Sequence of chain 1.C:
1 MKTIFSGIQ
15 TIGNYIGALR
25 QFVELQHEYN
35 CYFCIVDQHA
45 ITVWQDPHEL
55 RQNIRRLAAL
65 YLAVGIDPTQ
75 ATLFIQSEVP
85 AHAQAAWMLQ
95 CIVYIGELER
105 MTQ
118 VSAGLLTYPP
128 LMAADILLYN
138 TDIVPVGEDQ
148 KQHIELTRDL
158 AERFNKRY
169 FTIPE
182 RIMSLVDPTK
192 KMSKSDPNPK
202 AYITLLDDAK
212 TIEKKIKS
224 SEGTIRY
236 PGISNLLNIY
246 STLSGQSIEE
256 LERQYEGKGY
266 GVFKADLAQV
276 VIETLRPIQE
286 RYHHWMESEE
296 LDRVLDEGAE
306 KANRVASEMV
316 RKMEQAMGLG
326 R

Binding-site contacts:
Ligand atom CZ3 contacts residue VAL143 of chain 1.C at 3.8 Å (hydrophobic).
Ligand atom CZ2 contacts residue ILE133 of chain 1.C at 3.7 Å (hydrophobic).
Ligand atom CE3 contacts residue VAL143 of chain 1.C at 4.1 Å (hydrophobic).
Ligand atom CD1 contacts residue VAL40 of chain 1.C at 3.6 Å (hydrophobic).
Ligand atom CE3 contacts residue MET129 of chain 1.C at 3.8 Å (hydrophobic).
Ligand atom CH2 contacts residue PHE5 of chain 1.C at 3.7 Å (hydrophobic).
Ligand atom CD1 contacts residue ASP132 of chain 1.C at 3.7 Å.
Ligand atom CH2 contacts residue MET129 of chain 1.C at 4.2 Å (hydrophobic).
Ligand atom N contacts residue GLN147 of chain 1.C at 3.7 Å.
Ligand atom C contacts residue GLN147 of chain 1.C at 3.8 Å.
Ligand atom OXT contacts residue GLN147 of chain 1.C at 4.1 Å.
Ligand atom CD2 contacts residue GLY7 of chain 1.C at 3.5 Å.
Ligand atom NE1 contacts residue ASP132 of chain 1.C at 2.9 Å (salt-bridge).
Ligand atom OXT contacts residue GLN9 of chain 1.C at 3.9 Å.
Ligand atom CD2 contacts residue MET129 of chain 1.C at 3.8 Å (hydrophobic).
Ligand atom CZ3 contacts residue VAL141 of chain 1.C at 3.6 Å (hydrophobic).
Ligand atom CE2 contacts residue MET129 of chain 1.C at 3.9 Å (hydrophobic).
Ligand atom CZ2 contacts residue GLY7 of chain 1.C at 3.9 Å.
Ligand atom C contacts residue GLN9 of chain 1.C at 4.2 Å.
Ligand atom N contacts residue MET129 of chain 1.C at 3.5 Å (h-bond).
Ligand atom O contacts residue GLN147 of chain 1.C at 3.9 Å.
Ligand atom CH2 contacts residue VAL141 of chain 1.C at 3.6 Å (hydrophobic).
Ligand atom CE2 contacts residue ASP132 of chain 1.C at 4.0 Å.
Ligand atom NE1 contacts residue GLY7 of chain 1.C at 4.2 Å.
Ligand atom NE1 contacts residue MET129 of chain 1.C at 3.8 Å.
Ligand atom CA contacts residue GLN147 of chain 1.C at 4.0 Å.
Ligand atom CZ2 contacts residue MET129 of chain 1.C at 4.1 Å (hydrophobic).
Ligand atom CG contacts residue GLY7 of chain 1.C at 3.6 Å.
Ligand atom CE2 contacts residue GLY7 of chain 1.C at 3.8 Å.
Ligand atom NE1 contacts residue VAL40 of chain 1.C at 3.9 Å.
Ligand atom CB contacts residue GLY7 of chain 1.C at 3.5 Å.
Ligand atom NE1 contacts residue HIS43 of chain 1.C at 3.9 Å.
Ligand atom CD1 contacts residue HIS43 of chain 1.C at 3.6 Å.
Ligand atom CH2 contacts residue ILE133 of chain 1.C at 3.8 Å (hydrophobic).
Ligand atom CZ3 contacts residue MET129 of chain 1.C at 4.0 Å (hydrophobic).
Ligand atom CZ3 contacts residue GLY7 of chain 1.C at 3.5 Å.
Ligand atom CZ2 contacts residue PHE5 of chain 1.C at 3.5 Å (hydrophobic).
Ligand atom CZ2 contacts residue ASP132 of chain 1.C at 4.1 Å.
Ligand atom CH2 contacts residue GLY7 of chain 1.C at 3.7 Å.
Ligand atom CE3 contacts residue GLY7 of chain 1.C at 3.5 Å.

The protein below binds the small molecule below.
Small molecule (SMILES): N[C@@H](Cc1c[nH]c2ccccc12)C(=O)O